Sequence of chain 2.A:
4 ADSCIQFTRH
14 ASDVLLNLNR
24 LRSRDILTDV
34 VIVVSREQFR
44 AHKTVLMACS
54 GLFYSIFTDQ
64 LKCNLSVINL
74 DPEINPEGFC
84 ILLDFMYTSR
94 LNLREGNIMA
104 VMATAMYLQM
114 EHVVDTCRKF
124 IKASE

Sequence of chain 1.A:
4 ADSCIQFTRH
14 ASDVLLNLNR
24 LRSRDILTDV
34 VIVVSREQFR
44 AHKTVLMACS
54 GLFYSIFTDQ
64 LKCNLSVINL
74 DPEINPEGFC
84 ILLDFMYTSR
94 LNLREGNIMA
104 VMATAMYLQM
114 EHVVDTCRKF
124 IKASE

Binding-site contacts:
Ligand atom N2 contacts residue MET50 of chain 2.A at 2.9 Å (h-bond).
Ligand atom C7 contacts residue ALA51 of chain 2.A at 3.3 Å (hydrophobic).
Ligand atom C13 contacts residue GLN112 of chain 2.A at 3.6 Å.
Ligand atom O contacts residue GLU114 of chain 2.A at 2.9 Å (salt-bridge).
Ligand atom C11 contacts residue VHZ1 of chain 2.D at 0.3 Å.
Ligand atom N3 contacts residue GLN112 of chain 2.A at 3.1 Å (h-bond).
Ligand atom C5 contacts residue MET50 of chain 2.A at 3.3 Å (hydrophobic).
Ligand atom C7 contacts residue VHZ1 of chain 2.D at 0.3 Å.
Ligand atom C5 contacts residue TYR57 of chain 2.A at 3.4 Å (hydrophobic).
Ligand atom O contacts residue GLN112 of chain 2.A at 3.1 Å (h-bond).
Ligand atom C3 contacts residue VHZ1 of chain 2.D at 0.0 Å.
Ligand atom C contacts residue TYR57 of chain 2.A at 3.5 Å (hydrophobic).
Ligand atom C8 contacts residue VHZ1 of chain 2.D at 0.3 Å.
Ligand atom N3 contacts residue VHZ1 of chain 2.D at 0.1 Å (h-bond).
Ligand atom C14 contacts residue VHZ1 of chain 2.D at 1.3 Å.
Ligand atom C1 contacts residue VHZ1 of chain 2.D at 0.0 Å.
Ligand atom C10 contacts residue GLY54 of chain 2.A at 3.5 Å.
Ligand atom N2 contacts residue VHZ1 of chain 2.D at 0.1 Å (h-bond).
Ligand atom C7 contacts residue ASN20 of chain 1.A at 3.6 Å.
Ligand atom CL contacts residue VHZ1 of chain 2.D at 0.0 Å.
Ligand atom N4 contacts residue VHZ1 of chain 2.D at 2.4 Å.
Ligand atom N1 contacts residue MET50 of chain 2.A at 3.1 Å (h-bond).
Ligand atom C12 contacts residue GLY54 of chain 2.A at 3.5 Å.
Ligand atom N1 contacts residue VHZ1 of chain 2.D at 0.0 Å (h-bond).
Ligand atom C4 contacts residue VHZ1 of chain 2.D at 0.0 Å.
Ligand atom C5 contacts residue VHZ1 of chain 2.D at 0.0 Å.
Ligand atom C2 contacts residue VHZ1 of chain 2.D at 0.0 Å.
Ligand atom C9 contacts residue VHZ1 of chain 2.D at 0.1 Å.
Ligand atom C14 contacts residue GLN112 of chain 2.A at 3.0 Å.
Ligand atom C6 contacts residue MET50 of chain 2.A at 3.5 Å (hydrophobic).
Ligand atom C10 contacts residue VHZ1 of chain 2.D at 0.2 Å.
Ligand atom C contacts residue VHZ1 of chain 2.D at 0.0 Å.
Ligand atom CL contacts residue ARG23 of chain 1.A at 3.4 Å.
Ligand atom C13 contacts residue VHZ1 of chain 2.D at 2.3 Å.
Ligand atom O contacts residue VHZ1 of chain 2.D at 1.9 Å (h-bond).
Ligand atom N contacts residue VHZ1 of chain 2.D at 0.0 Å (h-bond).
Ligand atom N1 contacts residue ALA51 of chain 2.A at 3.4 Å (h-bond).
Ligand atom N4 contacts residue GLY54 of chain 2.A at 3.5 Å.
Ligand atom C12 contacts residue VHZ1 of chain 2.D at 1.5 Å.
Ligand atom C6 contacts residue VHZ1 of chain 2.D at 0.1 Å.

A small-molecule ligand and the protein it binds are described below.
Small molecule (SMILES): CNC(=O)[C@H](C)Nc1cc(=O)[nH]c2ccc(Nc3ccnc(Cl)c3C#N)cc12